Binding-site contacts:
Ligand atom O4 contacts residue TYR104 of chain 1.K at 4.2 Å.
Ligand atom C3 contacts residue ASN237 of chain 1.I at 3.8 Å.
Ligand atom C8 contacts residue GLN102 of chain 1.K at 4.4 Å.
Ligand atom O5 contacts residue ASN237 of chain 1.I at 2.4 Å (h-bond).
Ligand atom O5 contacts residue TYR104 of chain 1.K at 4.4 Å.
Ligand atom C1 contacts residue TYR104 of chain 1.K at 4.0 Å (hydrophobic).
Ligand atom C1 contacts residue ASN237 of chain 1.I at 1.4 Å.
Ligand atom C5 contacts residue ASN237 of chain 1.I at 3.7 Å.
Ligand atom C4 contacts residue ASN237 of chain 1.I at 4.3 Å.
Ligand atom C8 contacts residue ASN237 of chain 1.I at 3.9 Å.
Ligand atom C5 contacts residue TYR104 of chain 1.K at 4.1 Å (hydrophobic).
Ligand atom N2 contacts residue ASN237 of chain 1.I at 2.9 Å (h-bond).
Ligand atom O7 contacts residue ASN237 of chain 1.I at 3.0 Å (h-bond).
Ligand atom C7 contacts residue ASN237 of chain 1.I at 3.1 Å.
Ligand atom C8 contacts residue VAL103 of chain 1.K at 3.3 Å (hydrophobic).
Ligand atom C2 contacts residue ASN237 of chain 1.I at 2.5 Å.
Ligand atom C8 contacts residue TYR104 of chain 1.K at 4.1 Å (hydrophobic).

Sequence of chain 1.K:
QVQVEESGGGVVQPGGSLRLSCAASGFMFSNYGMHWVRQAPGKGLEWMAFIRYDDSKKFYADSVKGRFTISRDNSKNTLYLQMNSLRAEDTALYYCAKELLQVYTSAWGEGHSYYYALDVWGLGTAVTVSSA

Sequence of chain 1.I:
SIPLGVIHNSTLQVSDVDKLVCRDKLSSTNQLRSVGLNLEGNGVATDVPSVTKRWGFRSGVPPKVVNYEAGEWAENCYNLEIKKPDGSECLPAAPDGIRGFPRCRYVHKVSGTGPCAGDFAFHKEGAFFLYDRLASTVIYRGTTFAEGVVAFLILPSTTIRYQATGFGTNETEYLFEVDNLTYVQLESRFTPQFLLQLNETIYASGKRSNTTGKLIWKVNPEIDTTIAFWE

This protein binds this small molecule.
Small molecule (SMILES): CC(=O)N[C@H]1[C@H](O[C@H]2[C@H](O)[C@@H](NC(C)=O)CO[C@@H]2CO)O[C@H](CO)[C@@H](O)[C@@H]1O